This protein binds this small molecule.
Small molecule (SMILES): CC(=O)N[C@@H]1[C@@H](O)[C@H](O)[C@@H](CO)O[C@H]1O

Binding-site contacts:
Ligand atom O5 contacts residue SER347 of chain 1.A at 3.3 Å.
Ligand atom C3 contacts residue GLY345 of chain 1.A at 4.2 Å.
Ligand atom C5 contacts residue PHE346 of chain 1.A at 4.4 Å (hydrophobic).
Ligand atom C1 contacts residue GLY345 of chain 1.A at 4.2 Å.
Ligand atom C6 contacts residue SER347 of chain 1.A at 4.1 Å.
Ligand atom N2 contacts residue ASN350 of chain 1.A at 2.7 Å (h-bond).
Ligand atom N2 contacts residue GLY345 of chain 1.A at 4.4 Å.
Ligand atom C4 contacts residue ASN350 of chain 1.A at 4.2 Å.
Ligand atom O5 contacts residue ASN350 of chain 1.A at 2.4 Å (h-bond).
Ligand atom C5 contacts residue ASN350 of chain 1.A at 3.7 Å.
Ligand atom C1 contacts residue SER347 of chain 1.A at 3.8 Å.
Ligand atom C1 contacts residue ASN350 of chain 1.A at 1.5 Å.
Ligand atom O7 contacts residue ASN350 of chain 1.A at 3.1 Å (h-bond).
Ligand atom C2 contacts residue ASN350 of chain 1.A at 2.3 Å.
Ligand atom C5 contacts residue SER347 of chain 1.A at 3.9 Å.
Ligand atom C2 contacts residue GLY345 of chain 1.A at 4.5 Å.
Ligand atom O4 contacts residue GLY345 of chain 1.A at 4.1 Å.
Ligand atom C3 contacts residue ASN350 of chain 1.A at 3.7 Å.
Ligand atom C7 contacts residue ASN350 of chain 1.A at 3.3 Å.

Sequence of chain 1.A:
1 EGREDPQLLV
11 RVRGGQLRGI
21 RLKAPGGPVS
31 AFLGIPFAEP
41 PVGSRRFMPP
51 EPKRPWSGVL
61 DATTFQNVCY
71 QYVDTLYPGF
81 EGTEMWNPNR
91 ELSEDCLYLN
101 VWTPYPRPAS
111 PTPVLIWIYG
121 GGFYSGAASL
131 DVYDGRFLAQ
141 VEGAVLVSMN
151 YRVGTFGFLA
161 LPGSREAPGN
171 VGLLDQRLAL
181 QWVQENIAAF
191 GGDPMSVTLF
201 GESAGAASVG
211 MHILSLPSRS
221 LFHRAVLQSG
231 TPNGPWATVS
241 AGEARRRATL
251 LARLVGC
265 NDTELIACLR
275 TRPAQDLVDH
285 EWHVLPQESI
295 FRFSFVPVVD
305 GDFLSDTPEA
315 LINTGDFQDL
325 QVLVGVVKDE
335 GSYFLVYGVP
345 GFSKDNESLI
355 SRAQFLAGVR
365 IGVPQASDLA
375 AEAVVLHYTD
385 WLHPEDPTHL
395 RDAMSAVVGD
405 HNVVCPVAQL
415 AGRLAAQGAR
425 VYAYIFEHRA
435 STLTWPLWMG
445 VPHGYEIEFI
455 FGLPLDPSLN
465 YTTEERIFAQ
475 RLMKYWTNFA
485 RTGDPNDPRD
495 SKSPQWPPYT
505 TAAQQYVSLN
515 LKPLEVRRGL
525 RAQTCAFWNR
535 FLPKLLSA